The small molecule below binds the protein below.
Small molecule (SMILES): CC(=O)N[C@H]1[C@H](O[C@H]2[C@H](O)[C@@H](NC(C)=O)CO[C@@H]2CO)O[C@H](CO)[C@@H](O)[C@@H]1O

Sequence of chain 1.A:
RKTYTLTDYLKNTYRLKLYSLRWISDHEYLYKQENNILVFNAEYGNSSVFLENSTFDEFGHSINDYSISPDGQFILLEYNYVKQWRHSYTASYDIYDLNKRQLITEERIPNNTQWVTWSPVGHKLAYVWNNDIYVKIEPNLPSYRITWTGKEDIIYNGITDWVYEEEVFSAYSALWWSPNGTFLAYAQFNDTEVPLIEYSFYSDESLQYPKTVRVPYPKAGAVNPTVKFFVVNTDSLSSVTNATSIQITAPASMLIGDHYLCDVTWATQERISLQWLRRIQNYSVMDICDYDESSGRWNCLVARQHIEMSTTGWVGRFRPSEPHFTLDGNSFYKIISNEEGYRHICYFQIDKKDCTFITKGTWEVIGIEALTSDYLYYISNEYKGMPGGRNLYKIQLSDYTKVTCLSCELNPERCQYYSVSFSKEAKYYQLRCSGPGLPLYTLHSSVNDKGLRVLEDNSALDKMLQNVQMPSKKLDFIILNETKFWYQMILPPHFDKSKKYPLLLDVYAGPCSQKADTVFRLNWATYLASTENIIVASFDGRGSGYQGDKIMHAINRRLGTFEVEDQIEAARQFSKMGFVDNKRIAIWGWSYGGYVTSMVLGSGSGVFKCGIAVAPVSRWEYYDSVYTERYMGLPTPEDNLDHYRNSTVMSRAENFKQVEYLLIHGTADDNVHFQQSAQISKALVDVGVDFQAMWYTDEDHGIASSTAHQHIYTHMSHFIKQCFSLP

Binding-site contacts:
Ligand atom O7 contacts residue ASN255 of chain 1.A at 3.9 Å.
Ligand atom C8 contacts residue ASN255 of chain 1.A at 4.2 Å.
Ligand atom O5 contacts residue ASN255 of chain 1.A at 2.4 Å (h-bond).
Ligand atom C2 contacts residue ASN255 of chain 1.A at 2.6 Å.
Ligand atom O6 contacts residue GLN115 of chain 2.D at 3.5 Å (h-bond).
Ligand atom O5 contacts residue TRP161 of chain 1.A at 4.1 Å.
Ligand atom C7 contacts residue TRP161 of chain 1.A at 4.5 Å (hydrophobic).
Ligand atom C5 contacts residue GLN115 of chain 2.D at 4.3 Å.
Ligand atom C5 contacts residue ASN255 of chain 1.A at 3.7 Å.
Ligand atom C6 contacts residue TRP161 of chain 1.A at 4.2 Å (hydrophobic).
Ligand atom C3 contacts residue TRP161 of chain 1.A at 4.4 Å (hydrophobic).
Ligand atom O7 contacts residue TRP161 of chain 1.A at 4.4 Å.
Ligand atom C8 contacts residue THR254 of chain 1.A at 4.3 Å.
Ligand atom C8 contacts residue VAL253 of chain 1.A at 3.6 Å (hydrophobic).
Ligand atom N2 contacts residue ASN255 of chain 1.A at 3.1 Å (h-bond).
Ligand atom C4 contacts residue ASN255 of chain 1.A at 4.3 Å.
Ligand atom C1 contacts residue TRP161 of chain 1.A at 3.8 Å (hydrophobic).
Ligand atom O3 contacts residue LYS113 of chain 2.D at 3.4 Å (salt-bridge).
Ligand atom C5 contacts residue TRP161 of chain 1.A at 3.8 Å (hydrophobic).
Ligand atom O4 contacts residue GLN115 of chain 2.D at 4.4 Å.
Ligand atom C6 contacts residue GLN115 of chain 2.D at 3.2 Å.
Ligand atom C3 contacts residue ASN255 of chain 1.A at 4.0 Å.
Ligand atom C7 contacts residue ASN255 of chain 1.A at 3.7 Å.
Ligand atom C8 contacts residue TRP161 of chain 1.A at 3.9 Å (hydrophobic).
Ligand atom C4 contacts residue GLN115 of chain 2.D at 4.3 Å.
Ligand atom C1 contacts residue ASN255 of chain 1.A at 1.5 Å.
Ligand atom N2 contacts residue TRP161 of chain 1.A at 4.5 Å.

Sequence of chain 2.D:
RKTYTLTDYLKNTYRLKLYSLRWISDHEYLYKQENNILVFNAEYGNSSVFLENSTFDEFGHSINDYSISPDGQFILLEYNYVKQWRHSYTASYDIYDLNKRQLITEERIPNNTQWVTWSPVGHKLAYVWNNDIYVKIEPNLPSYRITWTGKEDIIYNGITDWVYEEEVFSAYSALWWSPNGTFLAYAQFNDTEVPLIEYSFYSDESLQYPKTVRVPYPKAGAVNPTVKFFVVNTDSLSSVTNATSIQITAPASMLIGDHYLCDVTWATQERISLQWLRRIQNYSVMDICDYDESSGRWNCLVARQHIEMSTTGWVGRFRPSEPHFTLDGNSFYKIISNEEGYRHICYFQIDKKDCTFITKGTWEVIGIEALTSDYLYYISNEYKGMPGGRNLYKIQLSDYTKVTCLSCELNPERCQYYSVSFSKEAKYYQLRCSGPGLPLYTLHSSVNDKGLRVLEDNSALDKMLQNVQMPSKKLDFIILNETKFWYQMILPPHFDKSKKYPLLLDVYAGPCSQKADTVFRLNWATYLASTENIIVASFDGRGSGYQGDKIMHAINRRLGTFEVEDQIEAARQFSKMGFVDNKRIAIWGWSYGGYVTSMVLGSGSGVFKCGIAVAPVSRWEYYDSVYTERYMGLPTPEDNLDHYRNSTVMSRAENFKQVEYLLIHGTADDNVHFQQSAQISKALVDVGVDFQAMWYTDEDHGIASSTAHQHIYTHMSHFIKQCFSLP